Sequence of chain 1.A:
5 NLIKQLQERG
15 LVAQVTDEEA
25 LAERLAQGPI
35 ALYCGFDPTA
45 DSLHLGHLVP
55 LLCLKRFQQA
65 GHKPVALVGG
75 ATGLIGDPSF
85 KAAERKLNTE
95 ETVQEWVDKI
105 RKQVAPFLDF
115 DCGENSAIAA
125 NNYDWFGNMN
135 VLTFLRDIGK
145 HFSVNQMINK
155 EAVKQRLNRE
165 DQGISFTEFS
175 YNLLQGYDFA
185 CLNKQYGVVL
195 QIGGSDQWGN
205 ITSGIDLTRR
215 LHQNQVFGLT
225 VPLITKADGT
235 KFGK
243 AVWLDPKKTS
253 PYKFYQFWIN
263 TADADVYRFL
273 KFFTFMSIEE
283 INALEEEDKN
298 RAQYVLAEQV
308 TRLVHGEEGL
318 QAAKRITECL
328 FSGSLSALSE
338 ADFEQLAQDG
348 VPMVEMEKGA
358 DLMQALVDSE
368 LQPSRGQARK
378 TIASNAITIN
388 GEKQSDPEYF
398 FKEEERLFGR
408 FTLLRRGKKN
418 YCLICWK

Binding-site contacts:
Ligand atom CE2 contacts residue LEU71 of chain 1.A at 3.6 Å (hydrophobic).
Ligand atom O2 contacts residue PRO54 of chain 1.A at 3.1 Å.
Ligand atom O4' contacts residue HIS51 of chain 1.A at 3.6 Å.
Ligand atom CA contacts residue GLN201 of chain 1.A at 3.4 Å.
Ligand atom CD2 contacts residue TYR175 of chain 1.A at 3.4 Å (hydrophobic).
Ligand atom N contacts residue GLN179 of chain 1.A at 2.8 Å (h-bond).
Ligand atom CZ contacts residue ASP182 of chain 1.A at 3.3 Å.
Ligand atom OAE contacts residue ASP41 of chain 1.A at 3.0 Å (salt-bridge).
Ligand atom CE1 contacts residue GLN179 of chain 1.A at 3.2 Å.
Ligand atom O3' contacts residue GLY198 of chain 1.A at 3.0 Å (h-bond).
Ligand atom OH contacts residue GLN179 of chain 1.A at 3.5 Å.
Ligand atom O3' contacts residue GLN201 of chain 1.A at 3.5 Å.
Ligand atom CD1 contacts residue GLY39 of chain 1.A at 3.4 Å.
Ligand atom O2' contacts residue GLY198 of chain 1.A at 3.0 Å (h-bond).
Ligand atom N3 contacts residue GLY50 of chain 1.A at 3.1 Å (h-bond).
Ligand atom C4 contacts residue GLY50 of chain 1.A at 3.4 Å.
Ligand atom OH contacts residue ASP182 of chain 1.A at 2.6 Å (salt-bridge).
Ligand atom OH contacts residue TYR37 of chain 1.A at 2.8 Å (h-bond).
Ligand atom O2' contacts residue GLN201 of chain 1.A at 3.5 Å.
Ligand atom CZ contacts residue GLN179 of chain 1.A at 3.5 Å.
Ligand atom N contacts residue TYR175 of chain 1.A at 2.8 Å (h-bond).
Ligand atom O3' contacts residue GLY197 of chain 1.A at 3.2 Å.
Ligand atom C2 contacts residue GLY50 of chain 1.A at 3.2 Å.
Ligand atom CB contacts residue GLY39 of chain 1.A at 3.6 Å.
Ligand atom CD2 contacts residue ASP41 of chain 1.A at 3.5 Å.
Ligand atom CD1 contacts residue GLN179 of chain 1.A at 3.3 Å.
Ligand atom O2 contacts residue GLY198 of chain 1.A at 3.5 Å.
Ligand atom N contacts residue GLN201 of chain 1.A at 3.0 Å (h-bond).
Ligand atom C3U contacts residue GLY50 of chain 1.A at 3.6 Å.
Ligand atom O4 contacts residue GLY50 of chain 1.A at 3.4 Å.
Ligand atom O4' contacts residue PRO54 of chain 1.A at 3.5 Å.
Ligand atom C contacts residue ASP81 of chain 1.A at 3.6 Å.
Ligand atom N1 contacts residue GLY50 of chain 1.A at 3.6 Å.
Ligand atom CE2 contacts residue ASP182 of chain 1.A at 3.2 Å.
Ligand atom O5' contacts residue HIS51 of chain 1.A at 3.3 Å.
Ligand atom CE1 contacts residue GLN195 of chain 1.A at 3.6 Å.
Ligand atom N contacts residue ASP81 of chain 1.A at 2.7 Å (salt-bridge).
Ligand atom O2' contacts residue ASP200 of chain 1.A at 2.6 Å (salt-bridge).
Ligand atom C5' contacts residue HIS51 of chain 1.A at 3.5 Å.
Ligand atom O contacts residue ASP81 of chain 1.A at 3.2 Å (salt-bridge).

This protein binds this small molecule.
Small molecule (SMILES): Cn1c(=O)ccn([C@@H]2O[C@H](COS(=O)(=O)NC(=O)[C@@H](N)Cc3ccc(O)cc3)[C@@H](O)[C@H]2O)c1=O